Sequence of chain 2.A:
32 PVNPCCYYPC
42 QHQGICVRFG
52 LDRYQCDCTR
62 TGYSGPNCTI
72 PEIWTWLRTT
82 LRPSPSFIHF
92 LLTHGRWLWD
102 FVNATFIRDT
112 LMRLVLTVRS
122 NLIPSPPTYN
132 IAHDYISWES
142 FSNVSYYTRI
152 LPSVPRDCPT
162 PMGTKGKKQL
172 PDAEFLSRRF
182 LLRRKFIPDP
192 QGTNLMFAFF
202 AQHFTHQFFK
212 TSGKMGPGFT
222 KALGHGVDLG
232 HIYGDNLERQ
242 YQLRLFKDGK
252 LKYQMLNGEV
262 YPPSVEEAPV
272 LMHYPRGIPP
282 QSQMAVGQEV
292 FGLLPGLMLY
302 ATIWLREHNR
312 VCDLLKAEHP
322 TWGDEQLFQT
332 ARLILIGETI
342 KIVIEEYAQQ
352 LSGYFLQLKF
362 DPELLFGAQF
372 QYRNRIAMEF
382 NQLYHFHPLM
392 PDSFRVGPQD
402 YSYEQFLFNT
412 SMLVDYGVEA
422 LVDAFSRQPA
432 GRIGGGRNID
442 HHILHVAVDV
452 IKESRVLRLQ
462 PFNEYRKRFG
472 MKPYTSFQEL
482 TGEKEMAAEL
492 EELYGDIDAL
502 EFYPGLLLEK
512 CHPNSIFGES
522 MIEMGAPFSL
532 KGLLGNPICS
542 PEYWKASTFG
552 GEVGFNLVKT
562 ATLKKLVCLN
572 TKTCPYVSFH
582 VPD

The protein below binds the small molecule below.
Small molecule (SMILES): CC(=O)N[C@H]1[C@@H](O[C@H]2[C@H](O)[C@@H](NC(C)=O)CO[C@@H]2CO)O[C@H](CO)[C@@H](O)[C@@H]1O

Binding-site contacts:
Ligand atom O6 contacts residue SER412 of chain 2.A at 3.9 Å.
Ligand atom O6 contacts residue TYR402 of chain 2.A at 4.2 Å.
Ligand atom O7 contacts residue GLN406 of chain 2.A at 3.1 Å.
Ligand atom C6 contacts residue TYR402 of chain 2.A at 3.4 Å (hydrophobic).
Ligand atom N2 contacts residue ASN410 of chain 2.A at 2.9 Å (h-bond).
Ligand atom O6 contacts residue GLN406 of chain 2.A at 4.3 Å.
Ligand atom O6 contacts residue TYR417 of chain 2.A at 3.9 Å.
Ligand atom C5 contacts residue TYR402 of chain 2.A at 3.9 Å (hydrophobic).
Ligand atom C8 contacts residue GLU405 of chain 2.A at 4.4 Å.
Ligand atom N2 contacts residue GLN406 of chain 2.A at 4.2 Å.
Ligand atom O5 contacts residue TYR402 of chain 2.A at 3.7 Å.
Ligand atom C6 contacts residue TYR402 of chain 2.A at 4.4 Å (hydrophobic).
Ligand atom C4 contacts residue TYR402 of chain 2.A at 3.8 Å (hydrophobic).
Ligand atom C2 contacts residue GLN406 of chain 2.A at 3.9 Å.
Ligand atom O4 contacts residue TYR402 of chain 2.A at 4.3 Å.
Ligand atom O6 contacts residue MET413 of chain 2.A at 3.2 Å.
Ligand atom C1 contacts residue GLN406 of chain 2.A at 3.7 Å.
Ligand atom C8 contacts residue GLN406 of chain 2.A at 3.8 Å.
Ligand atom C8 contacts residue ASN410 of chain 2.A at 3.2 Å.
Ligand atom C7 contacts residue GLN406 of chain 2.A at 3.7 Å.
Ligand atom C5 contacts residue TYR402 of chain 2.A at 3.8 Å (hydrophobic).
Ligand atom C7 contacts residue ASN410 of chain 2.A at 3.1 Å.
Ligand atom C4 contacts residue ASN410 of chain 2.A at 4.2 Å.
Ligand atom O6 contacts residue ASP416 of chain 2.A at 3.5 Å.
Ligand atom C6 contacts residue MET413 of chain 2.A at 3.9 Å (hydrophobic).
Ligand atom C6 contacts residue TYR417 of chain 2.A at 3.9 Å (hydrophobic).
Ligand atom C3 contacts residue ASN410 of chain 2.A at 3.8 Å.
Ligand atom C5 contacts residue MET413 of chain 2.A at 4.2 Å (hydrophobic).
Ligand atom C1 contacts residue MET413 of chain 2.A at 4.4 Å (hydrophobic).
Ligand atom C5 contacts residue ASN410 of chain 2.A at 3.6 Å.
Ligand atom O7 contacts residue ASN410 of chain 2.A at 4.0 Å.
Ligand atom O5 contacts residue MET413 of chain 2.A at 3.5 Å.
Ligand atom O5 contacts residue ASN410 of chain 2.A at 2.4 Å (h-bond).
Ligand atom O4 contacts residue TYR402 of chain 2.A at 4.5 Å.
Ligand atom C2 contacts residue ASN410 of chain 2.A at 2.5 Å.
Ligand atom O5 contacts residue GLN406 of chain 2.A at 4.0 Å.
Ligand atom C1 contacts residue ASN410 of chain 2.A at 1.4 Å.